Binding-site contacts:
Ligand atom S14 contacts residue GLN90 of chain 1.D at 3.5 Å (h-bond).
Ligand atom O24 contacts residue GLN90 of chain 1.D at 3.2 Å (h-bond).
Ligand atom C16 contacts residue VAL128 of chain 1.D at 4.0 Å (hydrophobic).
Ligand atom O5 contacts residue THR198 of chain 1.D at 3.0 Å (h-bond).
Ligand atom C11 contacts residue HIS92 of chain 1.D at 3.9 Å.
Ligand atom C12 contacts residue THR199 of chain 1.D at 3.9 Å.
Ligand atom N1 contacts residue THR198 of chain 1.D at 2.9 Å (h-bond).
Ligand atom C10 contacts residue GLN90 of chain 1.D at 3.7 Å.
Ligand atom C11 contacts residue GLN90 of chain 1.D at 4.0 Å.
Ligand atom N1 contacts residue HIS94 of chain 1.D at 3.2 Å (h-bond).
Ligand atom C9 contacts residue VAL119 of chain 1.D at 3.9 Å (hydrophobic).
Ligand atom S4 contacts residue HIS117 of chain 1.D at 4.0 Å.
Ligand atom N1 contacts residue ZN1 of chain 1.K at 1.9 Å.
Ligand atom O6 contacts residue TRP208 of chain 1.D at 3.4 Å.
Ligand atom S4 contacts residue THR198 of chain 1.D at 3.9 Å.
Ligand atom CL1 contacts residue VAL140 of chain 1.D at 3.5 Å.
Ligand atom C16 contacts residue LEU197 of chain 1.D at 3.9 Å (hydrophobic).
Ligand atom O5 contacts residue LEU197 of chain 1.D at 3.4 Å.
Ligand atom S4 contacts residue HIS92 of chain 1.D at 3.9 Å.
Ligand atom N25 contacts residue THR199 of chain 1.D at 3.3 Å (h-bond).
Ligand atom C21 contacts residue PRO201 of chain 1.D at 3.6 Å (hydrophobic).
Ligand atom C20 contacts residue PRO201 of chain 1.D at 4.0 Å (hydrophobic).
Ligand atom CL1 contacts residue VAL119 of chain 1.D at 3.8 Å.
Ligand atom N1 contacts residue HIS117 of chain 1.D at 3.4 Å (h-bond).
Ligand atom O6 contacts residue VAL140 of chain 1.D at 4.0 Å.
Ligand atom C18 contacts residue VAL128 of chain 1.D at 3.8 Å (hydrophobic).
Ligand atom CL1 contacts residue LEU197 of chain 1.D at 3.5 Å.
Ligand atom S4 contacts residue ZN1 of chain 1.K at 3.0 Å.
Ligand atom O6 contacts residue HIS92 of chain 1.D at 3.5 Å (h-bond).
Ligand atom C7 contacts residue ZN1 of chain 1.K at 4.0 Å.
Ligand atom O6 contacts residue ZN1 of chain 1.K at 2.8 Å.
Ligand atom O24 contacts residue GLN69 of chain 1.D at 3.6 Å (h-bond).
Ligand atom O5 contacts residue TRP208 of chain 1.D at 3.3 Å.
Ligand atom C12 contacts residue HIS92 of chain 1.D at 3.4 Å.
Ligand atom O6 contacts residue HIS117 of chain 1.D at 3.2 Å (h-bond).
Ligand atom C22 contacts residue PRO201 of chain 1.D at 3.8 Å (hydrophobic).
Ligand atom C8 contacts residue VAL119 of chain 1.D at 3.8 Å (hydrophobic).
Ligand atom N1 contacts residue GLU104 of chain 1.D at 3.7 Å.
Ligand atom C7 contacts residue HIS92 of chain 1.D at 3.7 Å.
Ligand atom N1 contacts residue HIS92 of chain 1.D at 3.2 Å (h-bond).

The small molecule below binds the protein below.
Small molecule (SMILES): CCCCNC(=O)c1cc(S(N)(=O)=O)c(Cl)cc1SCCc1ccccc1

Sequence of chain 1.D:
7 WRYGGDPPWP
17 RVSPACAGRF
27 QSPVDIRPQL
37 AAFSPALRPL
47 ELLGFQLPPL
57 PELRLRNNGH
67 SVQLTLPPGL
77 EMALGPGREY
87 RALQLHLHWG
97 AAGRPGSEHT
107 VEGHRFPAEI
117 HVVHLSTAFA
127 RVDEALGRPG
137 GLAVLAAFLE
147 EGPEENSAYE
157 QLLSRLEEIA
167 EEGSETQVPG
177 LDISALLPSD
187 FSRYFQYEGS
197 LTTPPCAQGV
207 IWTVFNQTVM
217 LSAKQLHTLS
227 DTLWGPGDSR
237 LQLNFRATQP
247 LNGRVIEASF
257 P